This small molecule binds to this protein.
Small molecule (SMILES): O=c1[nH]c2c(Br)cccc2n1Cc1ccccc1

Binding-site contacts:
Ligand atom C05 contacts residue LYS70 of chain 4.A at 3.5 Å.
Ligand atom C04 contacts residue MET66 of chain 4.A at 3.8 Å (hydrophobic).
Ligand atom C05 contacts residue ILE73 of chain 4.A at 3.4 Å (hydrophobic).
Ligand atom C13 contacts residue THR107 of chain 4.A at 3.9 Å.
Ligand atom C02 contacts residue LYS70 of chain 4.A at 3.8 Å.
Ligand atom C17 contacts residue LYS70 of chain 4.A at 3.6 Å.
Ligand atom C04 contacts residue LEU69 of chain 4.A at 3.7 Å (hydrophobic).
Ligand atom C17 contacts residue ILE73 of chain 4.A at 4.0 Å (hydrophobic).
Ligand atom C07 contacts residue LYS70 of chain 4.A at 3.8 Å.
Ligand atom BR01 contacts residue MET66 of chain 4.A at 3.9 Å.
Ligand atom C03 contacts residue LEU69 of chain 4.A at 3.9 Å (hydrophobic).
Ligand atom BR01 contacts residue ASN57 of chain 4.A at 3.2 Å.
Ligand atom C16 contacts residue LYS70 of chain 4.A at 3.8 Å.
Ligand atom C09 contacts residue ASN53 of chain 4.A at 3.5 Å.
Ligand atom C06 contacts residue LYS70 of chain 4.A at 4.0 Å.
Ligand atom C09 contacts residue ASN57 of chain 4.A at 3.5 Å.
Ligand atom C12 contacts residue ASN53 of chain 4.A at 3.2 Å.
Ligand atom N11 contacts residue TYR130 of chain 4.A at 3.8 Å.
Ligand atom C14 contacts residue THR107 of chain 4.A at 3.9 Å.
Ligand atom C04 contacts residue LYS70 of chain 4.A at 3.5 Å.
Ligand atom C17 contacts residue ASN74 of chain 4.A at 3.4 Å.
Ligand atom O10 contacts residue ASN53 of chain 4.A at 3.6 Å.
Ligand atom C16 contacts residue ASN74 of chain 4.A at 3.6 Å.
Ligand atom C12 contacts residue TYR130 of chain 4.A at 3.2 Å (hydrophobic).
Ligand atom C07 contacts residue ASN57 of chain 4.A at 3.5 Å.
Ligand atom C15 contacts residue LYS70 of chain 4.A at 3.8 Å.
Ligand atom C04 contacts residue ILE73 of chain 4.A at 3.7 Å (hydrophobic).
Ligand atom BR01 contacts residue LEU56 of chain 4.A at 3.6 Å.
Ligand atom C03 contacts residue LYS70 of chain 4.A at 3.8 Å.
Ligand atom C02 contacts residue ASN57 of chain 4.A at 3.9 Å.
Ligand atom C05 contacts residue TYR130 of chain 4.A at 4.0 Å (hydrophobic).
Ligand atom C02 contacts residue LEU56 of chain 4.A at 3.9 Å (hydrophobic).
Ligand atom C18 contacts residue ILE73 of chain 4.A at 3.6 Å (hydrophobic).
Ligand atom N11 contacts residue ASN53 of chain 4.A at 3.2 Å (h-bond).
Ligand atom C12 contacts residue THR107 of chain 4.A at 3.9 Å.
Ligand atom C04 contacts residue LEU56 of chain 4.A at 3.9 Å (hydrophobic).
Ligand atom C03 contacts residue MET66 of chain 4.A at 3.4 Å (hydrophobic).
Ligand atom C17 contacts residue EDO1 of chain 4.C at 3.9 Å.
Ligand atom N08 contacts residue ASN57 of chain 4.A at 2.5 Å (h-bond).
Ligand atom O10 contacts residue ASN57 of chain 4.A at 3.2 Å (h-bond).

Sequence of chain 4.A:
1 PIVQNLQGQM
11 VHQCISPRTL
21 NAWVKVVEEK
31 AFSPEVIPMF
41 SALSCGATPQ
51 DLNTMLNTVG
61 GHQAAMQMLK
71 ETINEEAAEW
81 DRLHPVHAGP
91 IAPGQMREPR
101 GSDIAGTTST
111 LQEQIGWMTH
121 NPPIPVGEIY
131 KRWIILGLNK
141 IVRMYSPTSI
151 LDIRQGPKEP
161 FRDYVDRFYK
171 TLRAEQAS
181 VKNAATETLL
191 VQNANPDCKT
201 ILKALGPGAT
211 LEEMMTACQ